This small molecule binds to this protein.
Small molecule (SMILES): CC(=O)N[C@@H]1[C@@H](O)[C@H](O)[C@@H](CO)O[C@H]1O

Binding-site contacts:
Ligand atom C1 contacts residue LEU129 of chain 1.D at 3.9 Å (hydrophobic).
Ligand atom C6 contacts residue LEU129 of chain 1.D at 4.0 Å (hydrophobic).
Ligand atom C6 contacts residue THR128 of chain 1.D at 4.2 Å.
Ligand atom O5 contacts residue ASN126 of chain 1.D at 2.4 Å (h-bond).
Ligand atom O7 contacts residue ASN126 of chain 1.D at 3.9 Å.
Ligand atom C3 contacts residue ASN126 of chain 1.D at 3.8 Å.
Ligand atom O5 contacts residue LEU129 of chain 1.D at 3.1 Å.
Ligand atom C4 contacts residue ASN126 of chain 1.D at 4.3 Å.
Ligand atom C7 contacts residue ASN126 of chain 1.D at 3.8 Å.
Ligand atom C5 contacts residue LEU129 of chain 1.D at 4.1 Å (hydrophobic).
Ligand atom C1 contacts residue THR128 of chain 1.D at 4.2 Å.
Ligand atom O5 contacts residue THR128 of chain 1.D at 4.1 Å.
Ligand atom C2 contacts residue ASN126 of chain 1.D at 2.5 Å.
Ligand atom C5 contacts residue THR128 of chain 1.D at 4.1 Å.
Ligand atom C1 contacts residue ASN126 of chain 1.D at 1.4 Å.
Ligand atom N2 contacts residue ASN126 of chain 1.D at 2.9 Å (h-bond).
Ligand atom C5 contacts residue ASN126 of chain 1.D at 3.7 Å.

Sequence of chain 1.D:
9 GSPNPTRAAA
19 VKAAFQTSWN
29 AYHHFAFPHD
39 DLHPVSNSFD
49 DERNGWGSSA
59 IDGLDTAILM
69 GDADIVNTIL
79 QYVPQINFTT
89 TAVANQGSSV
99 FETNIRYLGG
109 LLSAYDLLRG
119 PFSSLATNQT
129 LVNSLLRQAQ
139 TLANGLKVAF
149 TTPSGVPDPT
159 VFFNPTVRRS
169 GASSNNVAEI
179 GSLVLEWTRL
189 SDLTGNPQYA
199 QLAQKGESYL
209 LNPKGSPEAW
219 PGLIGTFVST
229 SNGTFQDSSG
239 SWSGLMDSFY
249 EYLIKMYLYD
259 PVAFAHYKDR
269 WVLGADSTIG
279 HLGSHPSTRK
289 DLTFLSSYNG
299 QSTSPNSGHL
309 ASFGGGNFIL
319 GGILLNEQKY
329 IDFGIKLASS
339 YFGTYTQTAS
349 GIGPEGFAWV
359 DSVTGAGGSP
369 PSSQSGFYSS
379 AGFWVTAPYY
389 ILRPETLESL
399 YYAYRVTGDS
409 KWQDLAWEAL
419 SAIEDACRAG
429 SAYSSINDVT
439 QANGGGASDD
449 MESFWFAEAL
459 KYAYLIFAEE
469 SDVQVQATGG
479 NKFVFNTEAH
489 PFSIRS